Binding-site contacts:
Ligand atom C4 contacts residue TRP113 of chain 1.B at 3.6 Å (hydrophobic).
Ligand atom O2 contacts residue FE1 of chain 1.F at 4.0 Å.
Ligand atom C3 contacts residue ASN103 of chain 1.B at 3.1 Å.
Ligand atom C2 contacts residue HIS216 of chain 1.B at 3.9 Å.
Ligand atom O1 contacts residue ASP118 of chain 1.B at 3.0 Å (salt-bridge).
Ligand atom O2 contacts residue ASN103 of chain 1.B at 3.3 Å (h-bond).
Ligand atom C2 contacts residue ASN103 of chain 1.B at 4.1 Å.
Ligand atom C4 contacts residue LEU150 of chain 1.B at 3.7 Å (hydrophobic).
Ligand atom O1 contacts residue HIS116 of chain 1.B at 3.0 Å (h-bond).
Ligand atom O3 contacts residue LEU150 of chain 1.B at 3.5 Å.
Ligand atom O1 contacts residue PRO1 of chain 1.H at 3.4 Å.
Ligand atom O4 contacts residue ARG227 of chain 1.B at 2.6 Å (salt-bridge).
Ligand atom O3 contacts residue SER218 of chain 1.B at 2.7 Å (h-bond).
Ligand atom C5 contacts residue SER218 of chain 1.B at 3.7 Å.
Ligand atom O5 contacts residue ASP118 of chain 1.B at 4.0 Å.
Ligand atom C1 contacts residue ASN103 of chain 1.B at 4.1 Å.
Ligand atom C4 contacts residue ASN103 of chain 1.B at 3.9 Å.
Ligand atom O2 contacts residue LYS101 of chain 1.B at 2.9 Å.
Ligand atom O3 contacts residue TRP113 of chain 1.B at 3.7 Å.
Ligand atom C5 contacts residue LEU150 of chain 1.B at 3.9 Å (hydrophobic).
Ligand atom O5 contacts residue HIS116 of chain 1.B at 3.2 Å (h-bond).
Ligand atom C1 contacts residue LYS101 of chain 1.B at 3.5 Å.
Ligand atom O4 contacts residue LEU229 of chain 1.B at 4.1 Å.
Ligand atom C2 contacts residue FE1 of chain 1.F at 2.8 Å.
Ligand atom O3 contacts residue ARG227 of chain 1.B at 2.7 Å (salt-bridge).
Ligand atom C1 contacts residue FE1 of chain 1.F at 2.7 Å.
Ligand atom O1 contacts residue HIS216 of chain 1.B at 3.9 Å.
Ligand atom O4 contacts residue ASN103 of chain 1.B at 3.1 Å (h-bond).
Ligand atom C5 contacts residue ARG227 of chain 1.B at 3.4 Å.
Ligand atom O5 contacts residue FE1 of chain 1.F at 2.0 Å.
Ligand atom O1 contacts residue LYS101 of chain 1.B at 3.8 Å.
Ligand atom C2 contacts residue HIS116 of chain 1.B at 3.8 Å.
Ligand atom O2 contacts residue TRP113 of chain 1.B at 3.9 Å.
Ligand atom O5 contacts residue HIS216 of chain 1.B at 2.7 Å (h-bond).
Ligand atom C1 contacts residue PRO1 of chain 1.H at 4.1 Å (hydrophobic).
Ligand atom O1 contacts residue FE1 of chain 1.F at 1.9 Å.
Ligand atom O4 contacts residue TRP113 of chain 1.B at 3.9 Å.
Ligand atom C5 contacts residue ASN103 of chain 1.B at 3.9 Å.
Ligand atom C5 contacts residue TRP113 of chain 1.B at 3.5 Å (hydrophobic).
Ligand atom C1 contacts residue HIS116 of chain 1.B at 3.7 Å.

Sequence of chain 1.B:
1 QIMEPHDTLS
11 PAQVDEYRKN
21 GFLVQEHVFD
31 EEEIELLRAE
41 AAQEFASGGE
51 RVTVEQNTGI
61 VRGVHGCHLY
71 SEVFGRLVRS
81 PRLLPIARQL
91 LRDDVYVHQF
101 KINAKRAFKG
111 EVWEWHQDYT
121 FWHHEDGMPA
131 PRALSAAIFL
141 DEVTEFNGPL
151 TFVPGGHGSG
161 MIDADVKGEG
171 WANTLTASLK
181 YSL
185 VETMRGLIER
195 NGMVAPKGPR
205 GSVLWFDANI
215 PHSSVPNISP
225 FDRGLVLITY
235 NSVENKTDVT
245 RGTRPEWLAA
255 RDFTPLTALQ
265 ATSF

This protein binds this small molecule.
Small molecule (SMILES): O=C(O)CCC(=O)C(=O)O